Binding-site contacts:
Ligand atom O3G contacts residue SER121 of chain 1.D at 3.7 Å.
Ligand atom C2 contacts residue LYS119 of chain 1.D at 3.5 Å.
Ligand atom N1 contacts residue LYS119 of chain 1.D at 3.5 Å.
Ligand atom O3A contacts residue GLY38 of chain 1.C at 3.5 Å (h-bond).
Ligand atom PB contacts residue GLY38 of chain 1.C at 3.7 Å.
Ligand atom O2B contacts residue LYS39 of chain 1.C at 3.6 Å.
Ligand atom O2G contacts residue MG1 of chain 1.F at 2.2 Å.
Ligand atom O3B contacts residue GLY36 of chain 1.C at 3.7 Å.
Ligand atom O2G contacts residue MET122 of chain 1.D at 3.6 Å.
Ligand atom C4 contacts residue LYS119 of chain 1.D at 3.4 Å.
Ligand atom O4' contacts residue VAL15 of chain 1.C at 3.6 Å.
Ligand atom PB contacts residue THR40 of chain 1.C at 3.6 Å.
Ligand atom O2A contacts residue THR40 of chain 1.C at 3.7 Å.
Ligand atom O2' contacts residue LYS119 of chain 1.D at 2.9 Å (salt-bridge).
Ligand atom C5' contacts residue GLY38 of chain 1.C at 3.6 Å.
Ligand atom O2' contacts residue LYS115 of chain 1.D at 2.5 Å (salt-bridge).
Ligand atom O2G contacts residue SER121 of chain 1.D at 3.3 Å.
Ligand atom C5' contacts residue GLY36 of chain 1.C at 3.7 Å.
Ligand atom O3' contacts residue ASN13 of chain 1.C at 3.6 Å.
Ligand atom S1G contacts residue LYS39 of chain 1.C at 3.5 Å.
Ligand atom N9 contacts residue LYS119 of chain 1.D at 3.5 Å (salt-bridge).
Ligand atom O2B contacts residue THR40 of chain 1.C at 2.6 Å (h-bond).
Ligand atom S1G contacts residue ASN35 of chain 1.C at 3.7 Å.
Ligand atom O1B contacts residue GLY38 of chain 1.C at 2.7 Å (h-bond).
Ligand atom PG contacts residue ASN35 of chain 1.C at 3.4 Å.
Ligand atom O1A contacts residue GLY38 of chain 1.C at 3.4 Å.
Ligand atom S1G contacts residue MG1 of chain 1.F at 3.1 Å.
Ligand atom O1B contacts residue LYS39 of chain 1.C at 2.3 Å (salt-bridge).
Ligand atom PG contacts residue MG1 of chain 1.F at 3.0 Å.
Ligand atom PB contacts residue LYS39 of chain 1.C at 3.3 Å.
Ligand atom S1G contacts residue GLU145 of chain 1.C at 3.2 Å (salt-bridge).
Ligand atom O2B contacts residue MG1 of chain 1.F at 2.6 Å.
Ligand atom O1A contacts residue THR41 of chain 1.C at 2.8 Å (h-bond).
Ligand atom N3 contacts residue LYS119 of chain 1.D at 3.6 Å.
Ligand atom O1B contacts residue VAL37 of chain 1.C at 3.6 Å.
Ligand atom C2' contacts residue LYS119 of chain 1.D at 3.6 Å.
Ligand atom O3' contacts residue GLY36 of chain 1.C at 3.5 Å (h-bond).
Ligand atom O1A contacts residue THR40 of chain 1.C at 3.3 Å (h-bond).
Ligand atom O3G contacts residue ASN35 of chain 1.C at 2.5 Å (h-bond).
Ligand atom O3B contacts residue MG1 of chain 1.F at 3.6 Å.

Sequence of chain 1.D:
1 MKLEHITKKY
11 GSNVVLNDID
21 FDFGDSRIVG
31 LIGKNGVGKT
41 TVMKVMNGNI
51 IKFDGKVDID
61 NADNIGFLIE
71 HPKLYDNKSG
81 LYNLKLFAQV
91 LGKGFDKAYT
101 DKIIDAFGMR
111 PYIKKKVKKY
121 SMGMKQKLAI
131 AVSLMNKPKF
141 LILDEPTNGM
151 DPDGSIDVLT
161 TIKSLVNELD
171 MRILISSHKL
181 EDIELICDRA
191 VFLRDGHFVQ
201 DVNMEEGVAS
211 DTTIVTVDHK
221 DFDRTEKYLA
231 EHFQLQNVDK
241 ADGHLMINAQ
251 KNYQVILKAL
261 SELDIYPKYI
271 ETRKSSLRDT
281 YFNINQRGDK

Sequence of chain 1.C:
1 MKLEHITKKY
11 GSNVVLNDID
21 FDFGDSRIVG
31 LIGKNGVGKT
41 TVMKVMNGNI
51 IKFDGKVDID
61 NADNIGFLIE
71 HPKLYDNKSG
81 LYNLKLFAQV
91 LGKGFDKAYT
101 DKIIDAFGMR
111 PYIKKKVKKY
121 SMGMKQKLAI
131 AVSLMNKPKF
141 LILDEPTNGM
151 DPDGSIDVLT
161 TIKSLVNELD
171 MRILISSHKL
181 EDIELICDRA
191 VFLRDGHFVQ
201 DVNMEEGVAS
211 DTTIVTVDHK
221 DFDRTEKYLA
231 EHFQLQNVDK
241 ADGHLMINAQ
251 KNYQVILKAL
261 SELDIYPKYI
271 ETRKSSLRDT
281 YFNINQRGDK

The small molecule below binds the protein below.
Small molecule (SMILES): Nc1ncnc2c1ncn2[C@@H]1O[C@H](COP(=O)(O)OP(=O)(O)OP(O)(O)=S)[C@@H](O)[C@H]1O